Binding-site contacts:
Ligand atom C22 contacts residue TYR91 of chain 1.A at 3.4 Å (hydrophobic).
Ligand atom C2 contacts residue APC1 of chain 1.D at 3.7 Å.
Ligand atom C17 contacts residue APC1 of chain 1.D at 3.7 Å.
Ligand atom C23 contacts residue TYR91 of chain 1.A at 3.6 Å (hydrophobic).
Ligand atom O4 contacts residue CA1 of chain 1.E at 2.4 Å.
Ligand atom N2 contacts residue GLU79 of chain 1.A at 2.9 Å (salt-bridge).
Ligand atom N23 contacts residue GLU66 of chain 1.A at 3.6 Å.
Ligand atom C4 contacts residue CA1 of chain 1.E at 3.5 Å.
Ligand atom C9 contacts residue GLU70 of chain 1.A at 3.3 Å.
Ligand atom C21 contacts residue ASP83 of chain 1.A at 3.4 Å.
Ligand atom C20 contacts residue GLU66 of chain 1.A at 3.5 Å.
Ligand atom O17 contacts residue GLN105 of chain 1.A at 2.9 Å (h-bond).
Ligand atom O21 contacts residue ASP83 of chain 1.A at 2.5 Å (salt-bridge).
Ligand atom O3 contacts residue APC1 of chain 1.D at 3.4 Å.
Ligand atom O1 contacts residue GLU79 of chain 1.A at 3.2 Å (salt-bridge).
Ligand atom C17 contacts residue TYR91 of chain 1.A at 3.5 Å (hydrophobic).
Ligand atom O3 contacts residue CA1 of chain 1.E at 3.2 Å.
Ligand atom C3 contacts residue CA1 of chain 1.E at 3.7 Å.
Ligand atom N9 contacts residue GLU79 of chain 1.A at 3.0 Å (salt-bridge).
Ligand atom O5 contacts residue APC1 of chain 1.D at 3.2 Å (h-bond).
Ligand atom C15 contacts residue TYR91 of chain 1.A at 3.8 Å (hydrophobic).
Ligand atom C1 contacts residue APC1 of chain 1.D at 3.5 Å.
Ligand atom N9 contacts residue GLU70 of chain 1.A at 2.9 Å (salt-bridge).
Ligand atom C8 contacts residue GLU70 of chain 1.A at 3.6 Å.
Ligand atom O20 contacts residue TYR91 of chain 1.A at 3.4 Å.
Ligand atom C9 contacts residue GLU79 of chain 1.A at 3.6 Å.
Ligand atom N7 contacts residue GLU144 of chain 1.B at 3.4 Å (salt-bridge).
Ligand atom N2 contacts residue TYR40 of chain 1.A at 2.8 Å (h-bond).
Ligand atom C3 contacts residue GLU79 of chain 1.A at 3.2 Å.
Ligand atom C17 contacts residue GLN105 of chain 1.A at 3.4 Å.
Ligand atom O3 contacts residue ASP55 of chain 1.A at 2.9 Å (salt-bridge).
Ligand atom O3 contacts residue TYR40 of chain 1.A at 3.4 Å (h-bond).
Ligand atom O3 contacts residue GLU79 of chain 1.A at 3.7 Å.
Ligand atom O4 contacts residue APC1 of chain 1.D at 2.6 Å (h-bond).
Ligand atom C6 contacts residue APC1 of chain 1.D at 3.7 Å.
Ligand atom C4 contacts residue APC1 of chain 1.D at 3.4 Å.
Ligand atom C8 contacts residue GLU144 of chain 1.B at 3.5 Å.
Ligand atom N19 contacts residue ASP83 of chain 1.A at 2.9 Å (salt-bridge).
Ligand atom C23 contacts residue ASP83 of chain 1.A at 3.3 Å.
Ligand atom O4 contacts residue GLU148 of chain 1.B at 3.0 Å (salt-bridge).

The protein below binds the small molecule below.
Small molecule (SMILES): NC[C@@H]1O[C@H](O[C@H]2[C@@H](O)[C@H](O[C@@H]3[C@@H](O)[C@H](N)C[C@H](N)[C@H]3O[C@H]3O[C@H](CN)[C@@H](O)[C@H](O)[C@H]3N)O[C@@H]2CO)[C@H](N)[C@@H](O)[C@@H]1O

Sequence of chain 1.A:
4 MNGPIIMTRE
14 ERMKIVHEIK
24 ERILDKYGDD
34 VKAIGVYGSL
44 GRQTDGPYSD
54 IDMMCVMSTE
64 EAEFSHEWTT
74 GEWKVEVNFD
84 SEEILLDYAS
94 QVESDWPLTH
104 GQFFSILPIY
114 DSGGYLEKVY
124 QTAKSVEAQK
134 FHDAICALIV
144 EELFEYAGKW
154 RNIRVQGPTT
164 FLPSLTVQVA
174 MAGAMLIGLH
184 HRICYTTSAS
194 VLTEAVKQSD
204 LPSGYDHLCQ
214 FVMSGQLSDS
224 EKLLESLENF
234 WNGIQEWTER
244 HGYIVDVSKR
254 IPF

Sequence of chain 1.B:
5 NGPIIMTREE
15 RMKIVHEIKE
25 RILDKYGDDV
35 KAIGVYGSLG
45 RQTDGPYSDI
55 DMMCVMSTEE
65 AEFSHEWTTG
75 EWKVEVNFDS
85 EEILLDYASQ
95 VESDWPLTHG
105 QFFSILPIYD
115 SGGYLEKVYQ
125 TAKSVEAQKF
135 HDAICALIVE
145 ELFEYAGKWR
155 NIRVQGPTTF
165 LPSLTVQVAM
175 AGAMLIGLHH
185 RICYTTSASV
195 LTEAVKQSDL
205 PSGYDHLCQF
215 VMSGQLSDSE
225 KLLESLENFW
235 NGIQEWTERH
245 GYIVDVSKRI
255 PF